Sequence of chain 1.F:
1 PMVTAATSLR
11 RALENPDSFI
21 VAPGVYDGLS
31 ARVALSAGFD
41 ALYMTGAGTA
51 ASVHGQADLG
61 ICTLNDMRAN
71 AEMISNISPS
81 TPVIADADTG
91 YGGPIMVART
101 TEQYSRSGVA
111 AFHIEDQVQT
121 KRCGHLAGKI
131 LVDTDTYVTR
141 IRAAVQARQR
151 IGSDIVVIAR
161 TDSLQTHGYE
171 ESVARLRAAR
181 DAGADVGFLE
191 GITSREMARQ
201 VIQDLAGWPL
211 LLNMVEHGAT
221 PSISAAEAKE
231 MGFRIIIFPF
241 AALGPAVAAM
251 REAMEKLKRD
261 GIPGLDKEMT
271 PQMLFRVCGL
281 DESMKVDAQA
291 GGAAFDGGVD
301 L

Binding-site contacts:
Ligand atom C4 contacts residue GLY124 of chain 1.F at 3.7 Å.
Ligand atom C2 contacts residue MN1 of chain 1.DA at 2.9 Å.
Ligand atom C1 contacts residue MN1 of chain 1.DA at 2.9 Å.
Ligand atom O3 contacts residue ARG160 of chain 1.F at 2.7 Å (salt-bridge).
Ligand atom F1 contacts residue ASP58 of chain 1.F at 3.1 Å.
Ligand atom F2 contacts residue ASN213 of chain 1.F at 3.7 Å.
Ligand atom O4 contacts residue TYR43 of chain 1.F at 2.8 Å (h-bond).
Ligand atom O1 contacts residue TYR43 of chain 1.F at 3.6 Å.
Ligand atom C2 contacts residue ARG160 of chain 1.F at 3.8 Å.
Ligand atom O6 contacts residue GLU190 of chain 1.F at 2.3 Å (salt-bridge).
Ligand atom O5 contacts residue GLY124 of chain 1.F at 2.6 Å (h-bond).
Ligand atom O1 contacts residue THR45 of chain 1.F at 3.4 Å (h-bond).
Ligand atom O3 contacts residue MN1 of chain 1.DA at 2.0 Å.
Ligand atom O4 contacts residue ASN213 of chain 1.F at 3.3 Å (h-bond).
Ligand atom C1 contacts residue GLY46 of chain 1.F at 3.7 Å.
Ligand atom O5 contacts residue ARG160 of chain 1.F at 2.9 Å (salt-bridge).
Ligand atom C4 contacts residue ARG160 of chain 1.F at 3.5 Å.
Ligand atom O6 contacts residue ARG160 of chain 1.F at 3.6 Å.
Ligand atom C3 contacts residue MN1 of chain 1.DA at 3.8 Å.
Ligand atom C2 contacts residue TYR43 of chain 1.F at 3.4 Å (hydrophobic).
Ligand atom F1 contacts residue CYS123 of chain 1.F at 3.7 Å.
Ligand atom O1 contacts residue ALA47 of chain 1.F at 2.9 Å (h-bond).
Ligand atom O5 contacts residue CYS123 of chain 1.F at 3.5 Å.
Ligand atom O3 contacts residue ASP86 of chain 1.F at 3.5 Å (salt-bridge).
Ligand atom C1 contacts residue ASP86 of chain 1.F at 3.3 Å.
Ligand atom O2 contacts residue THR45 of chain 1.F at 2.7 Å (h-bond).
Ligand atom F2 contacts residue VAL215 of chain 1.F at 3.5 Å.
Ligand atom O2 contacts residue PRO239 of chain 1.F at 3.3 Å.
Ligand atom O4 contacts residue PRO239 of chain 1.F at 3.6 Å.
Ligand atom O5 contacts residue GLU190 of chain 1.F at 3.4 Å (salt-bridge).
Ligand atom C1 contacts residue TYR43 of chain 1.F at 3.0 Å (hydrophobic).
Ligand atom O2 contacts residue TYR43 of chain 1.F at 2.9 Å (h-bond).
Ligand atom C4 contacts residue GLU190 of chain 1.F at 3.2 Å.
Ligand atom F2 contacts residue PRO239 of chain 1.F at 3.7 Å.
Ligand atom O1 contacts residue MN1 of chain 1.DA at 2.2 Å.
Ligand atom O1 contacts residue GLY46 of chain 1.F at 3.0 Å (h-bond).
Ligand atom C1 contacts residue THR45 of chain 1.F at 3.4 Å.
Ligand atom O6 contacts residue ASN213 of chain 1.F at 2.8 Å (h-bond).
Ligand atom O1 contacts residue ASP86 of chain 1.F at 2.5 Å (salt-bridge).
Ligand atom O3 contacts residue TYR43 of chain 1.F at 3.7 Å.

This small molecule binds to this protein.
Small molecule (SMILES): O=C(O)C(O)(O)C(F)(F)C(=O)O